Binding-site contacts:
Ligand atom O7 contacts residue ASN93 of chain 1.A at 3.6 Å.
Ligand atom O5 contacts residue ASN93 of chain 1.A at 2.4 Å (h-bond).
Ligand atom C7 contacts residue SER17 of chain 1.C at 4.0 Å.
Ligand atom C8 contacts residue ALA14 of chain 1.C at 4.3 Å (hydrophobic).
Ligand atom O7 contacts residue SER17 of chain 1.C at 3.6 Å (h-bond).
Ligand atom C7 contacts residue GLY92 of chain 1.A at 4.3 Å.
Ligand atom C5 contacts residue ASN93 of chain 1.A at 3.7 Å.
Ligand atom C8 contacts residue GLY16 of chain 1.C at 3.8 Å.
Ligand atom C3 contacts residue ASN93 of chain 1.A at 3.6 Å.
Ligand atom C7 contacts residue ASN93 of chain 1.A at 3.3 Å.
Ligand atom C8 contacts residue SER17 of chain 1.C at 3.6 Å.
Ligand atom C4 contacts residue ASN93 of chain 1.A at 4.1 Å.
Ligand atom N2 contacts residue GLY92 of chain 1.A at 4.5 Å.
Ligand atom C7 contacts residue GLY16 of chain 1.C at 4.1 Å.
Ligand atom C8 contacts residue GLY92 of chain 1.A at 3.5 Å.
Ligand atom C8 contacts residue ASN93 of chain 1.A at 4.2 Å.
Ligand atom C8 contacts residue ALA15 of chain 1.C at 3.7 Å (hydrophobic).
Ligand atom N2 contacts residue ASN93 of chain 1.A at 2.7 Å (h-bond).
Ligand atom C1 contacts residue ASN93 of chain 1.A at 1.4 Å.
Ligand atom C2 contacts residue ASN93 of chain 1.A at 2.3 Å.
Ligand atom O7 contacts residue GLY16 of chain 1.C at 3.6 Å.

Sequence of chain 1.A:
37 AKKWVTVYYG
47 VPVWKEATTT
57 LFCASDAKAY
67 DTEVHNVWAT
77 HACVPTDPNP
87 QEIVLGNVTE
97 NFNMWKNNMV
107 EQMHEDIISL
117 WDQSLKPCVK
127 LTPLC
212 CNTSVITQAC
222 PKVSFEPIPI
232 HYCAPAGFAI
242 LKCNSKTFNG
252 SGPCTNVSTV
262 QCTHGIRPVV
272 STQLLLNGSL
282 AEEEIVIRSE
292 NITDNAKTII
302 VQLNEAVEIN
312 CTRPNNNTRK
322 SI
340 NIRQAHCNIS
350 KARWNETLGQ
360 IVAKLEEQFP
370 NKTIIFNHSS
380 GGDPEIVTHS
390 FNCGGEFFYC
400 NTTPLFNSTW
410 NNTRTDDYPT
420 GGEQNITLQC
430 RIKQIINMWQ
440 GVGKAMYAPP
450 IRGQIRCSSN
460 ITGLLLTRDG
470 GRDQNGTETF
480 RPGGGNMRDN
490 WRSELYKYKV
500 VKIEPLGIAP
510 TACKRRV

Sequence of chain 1.C:
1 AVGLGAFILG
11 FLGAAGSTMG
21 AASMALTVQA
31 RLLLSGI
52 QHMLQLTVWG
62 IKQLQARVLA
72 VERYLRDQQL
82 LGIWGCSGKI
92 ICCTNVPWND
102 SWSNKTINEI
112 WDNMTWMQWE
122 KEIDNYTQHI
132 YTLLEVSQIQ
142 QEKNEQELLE

The small molecule below binds the protein below.
Small molecule (SMILES): CC(=O)N[C@@H]1[C@@H](O)[C@H](O)[C@@H](CO)O[C@H]1O